Sequence of chain 1.C:
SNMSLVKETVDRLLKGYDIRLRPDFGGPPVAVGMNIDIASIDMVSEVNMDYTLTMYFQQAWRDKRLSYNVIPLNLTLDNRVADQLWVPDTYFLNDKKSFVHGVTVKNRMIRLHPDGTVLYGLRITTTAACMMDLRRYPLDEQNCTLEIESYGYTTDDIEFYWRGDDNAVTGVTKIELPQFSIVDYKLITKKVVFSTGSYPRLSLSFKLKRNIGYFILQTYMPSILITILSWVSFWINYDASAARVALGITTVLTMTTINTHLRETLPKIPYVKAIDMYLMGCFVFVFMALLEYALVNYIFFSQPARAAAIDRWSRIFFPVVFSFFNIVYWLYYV

Binding-site contacts:
Ligand atom CG contacts residue TYR205 of chain 1.C at 3.8 Å (hydrophobic).
Ligand atom CB contacts residue PHE65 of chain 1.D at 3.7 Å (hydrophobic).
Ligand atom N contacts residue SER156 of chain 1.C at 3.5 Å (h-bond).
Ligand atom N contacts residue TYR157 of chain 1.C at 3.9 Å.
Ligand atom CB contacts residue TYR157 of chain 1.C at 4.2 Å (hydrophobic).
Ligand atom OXT contacts residue PHE65 of chain 1.D at 3.0 Å.
Ligand atom CD contacts residue TYR205 of chain 1.C at 3.9 Å (hydrophobic).
Ligand atom CB contacts residue PHE200 of chain 1.C at 4.4 Å (hydrophobic).
Ligand atom CD contacts residue TYR97 of chain 1.C at 4.1 Å (hydrophobic).
Ligand atom CG contacts residue THR130 of chain 1.D at 4.3 Å.
Ligand atom OXT contacts residue THR130 of chain 1.D at 4.3 Å.
Ligand atom CB contacts residue TYR97 of chain 1.C at 4.4 Å (hydrophobic).
Ligand atom CD contacts residue GLU155 of chain 1.C at 3.7 Å.
Ligand atom N contacts residue PHE200 of chain 1.C at 4.0 Å.
Ligand atom CD contacts residue SER156 of chain 1.C at 4.0 Å.
Ligand atom N contacts residue TYR97 of chain 1.C at 3.2 Å (h-bond).
Ligand atom C contacts residue THR202 of chain 1.C at 3.4 Å.
Ligand atom CB contacts residue TYR205 of chain 1.C at 4.3 Å (hydrophobic).
Ligand atom CG contacts residue TYR157 of chain 1.C at 4.1 Å (hydrophobic).
Ligand atom C contacts residue ARG67 of chain 1.D at 3.9 Å.
Ligand atom CG contacts residue THR202 of chain 1.C at 3.6 Å.
Ligand atom C contacts residue THR130 of chain 1.D at 4.2 Å.
Ligand atom OXT contacts residue TYR157 of chain 1.C at 3.9 Å.
Ligand atom O contacts residue THR202 of chain 1.C at 2.4 Å (h-bond).
Ligand atom N contacts residue TYR205 of chain 1.C at 3.9 Å.
Ligand atom CD contacts residue TYR157 of chain 1.C at 3.0 Å (hydrophobic).
Ligand atom O contacts residue TYR205 of chain 1.C at 4.3 Å.
Ligand atom O contacts residue ARG67 of chain 1.D at 3.2 Å (salt-bridge).
Ligand atom C contacts residue PHE65 of chain 1.D at 3.9 Å (hydrophobic).
Ligand atom N contacts residue GLU155 of chain 1.C at 2.3 Å (salt-bridge).
Ligand atom O contacts residue THR130 of chain 1.D at 4.5 Å.
Ligand atom OXT contacts residue ARG67 of chain 1.D at 3.7 Å.

This small molecule binds to this protein.
Small molecule (SMILES): NCCCC(=O)O

Sequence of chain 1.D:
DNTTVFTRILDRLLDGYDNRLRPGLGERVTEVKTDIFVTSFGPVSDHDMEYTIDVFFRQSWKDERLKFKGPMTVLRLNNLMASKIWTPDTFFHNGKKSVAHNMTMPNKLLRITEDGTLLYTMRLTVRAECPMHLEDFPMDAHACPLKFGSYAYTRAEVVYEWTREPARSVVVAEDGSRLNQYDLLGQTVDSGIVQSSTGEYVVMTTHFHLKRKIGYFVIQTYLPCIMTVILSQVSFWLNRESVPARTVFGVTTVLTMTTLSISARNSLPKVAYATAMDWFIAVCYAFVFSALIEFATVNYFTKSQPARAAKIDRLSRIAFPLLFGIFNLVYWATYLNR